Binding-site contacts:
Ligand atom C7 contacts residue ASN485 of chain 7.A at 3.5 Å.
Ligand atom C7 contacts residue ARG465 of chain 7.A at 3.7 Å.
Ligand atom C8 contacts residue ARG465 of chain 7.A at 3.9 Å.
Ligand atom N2 contacts residue ASN485 of chain 7.A at 3.2 Å (h-bond).
Ligand atom O7 contacts residue GLU482 of chain 7.A at 4.4 Å.
Ligand atom C2 contacts residue ARG465 of chain 7.A at 4.4 Å.
Ligand atom C8 contacts residue LYS469 of chain 7.A at 3.7 Å.
Ligand atom C4 contacts residue ASN485 of chain 7.A at 4.2 Å.
Ligand atom C8 contacts residue GLU482 of chain 7.A at 3.6 Å.
Ligand atom O5 contacts residue ASN485 of chain 7.A at 2.5 Å (h-bond).
Ligand atom N2 contacts residue ARG465 of chain 7.A at 4.2 Å.
Ligand atom O7 contacts residue ASN485 of chain 7.A at 3.5 Å (h-bond).
Ligand atom O3 contacts residue ARG465 of chain 7.A at 3.6 Å.
Ligand atom C6 contacts residue ASN485 of chain 7.A at 4.2 Å.
Ligand atom C2 contacts residue ASN485 of chain 7.A at 2.6 Å.
Ligand atom C3 contacts residue ASN485 of chain 7.A at 3.9 Å.
Ligand atom O7 contacts residue ARG465 of chain 7.A at 3.4 Å.
Ligand atom C1 contacts residue ASN485 of chain 7.A at 1.4 Å.
Ligand atom C5 contacts residue ASN485 of chain 7.A at 3.7 Å.
Ligand atom O7 contacts residue SER466 of chain 7.A at 4.4 Å.
Ligand atom C7 contacts residue GLU482 of chain 7.A at 4.0 Å.

A small-molecule ligand and the protein it binds are described below.
Small molecule (SMILES): CC(=O)N[C@@H]1[C@@H](O)[C@H](O)[C@@H](CO)O[C@H]1O

Sequence of chain 7.A:
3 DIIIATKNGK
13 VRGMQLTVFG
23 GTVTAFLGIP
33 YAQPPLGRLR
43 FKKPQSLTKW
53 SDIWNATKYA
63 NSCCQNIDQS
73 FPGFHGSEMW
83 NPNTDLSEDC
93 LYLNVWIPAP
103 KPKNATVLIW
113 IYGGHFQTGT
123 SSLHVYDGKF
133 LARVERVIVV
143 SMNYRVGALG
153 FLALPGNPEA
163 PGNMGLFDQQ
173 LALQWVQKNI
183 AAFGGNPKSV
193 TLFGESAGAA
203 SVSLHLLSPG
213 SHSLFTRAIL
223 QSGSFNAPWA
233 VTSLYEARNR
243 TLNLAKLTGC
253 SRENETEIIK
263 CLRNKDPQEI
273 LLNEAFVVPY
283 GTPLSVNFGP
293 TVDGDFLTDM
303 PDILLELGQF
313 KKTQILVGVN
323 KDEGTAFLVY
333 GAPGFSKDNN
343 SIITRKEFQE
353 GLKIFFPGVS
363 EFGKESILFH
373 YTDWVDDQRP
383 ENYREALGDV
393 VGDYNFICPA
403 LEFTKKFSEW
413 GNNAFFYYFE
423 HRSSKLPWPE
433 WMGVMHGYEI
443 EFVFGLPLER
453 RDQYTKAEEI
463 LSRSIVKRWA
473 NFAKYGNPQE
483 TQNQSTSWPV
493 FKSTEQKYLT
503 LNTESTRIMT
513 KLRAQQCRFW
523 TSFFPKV